A protein and the small-molecule ligand that binds it are described below.
Small molecule (SMILES): CC(=O)N[C@H]1[C@H]([C@H](O)[C@H](O)CO)O[C@@](OC[C@H]2O[C@@H](O[C@H]3[C@H](O)[C@@H](O)[C@H](O)O[C@@H]3CO)[C@H](O)[C@@H](O)[C@H]2O)(C(=O)O)C[C@@H]1O

Sequence of chain 24.A:
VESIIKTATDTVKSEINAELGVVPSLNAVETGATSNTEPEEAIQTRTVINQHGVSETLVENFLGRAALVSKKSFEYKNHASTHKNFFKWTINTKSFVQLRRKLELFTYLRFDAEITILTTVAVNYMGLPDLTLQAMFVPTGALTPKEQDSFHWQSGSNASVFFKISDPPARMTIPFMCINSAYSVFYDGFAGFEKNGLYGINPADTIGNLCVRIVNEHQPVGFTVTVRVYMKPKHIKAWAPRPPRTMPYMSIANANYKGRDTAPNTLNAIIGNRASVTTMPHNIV

Binding-site contacts:
Ligand atom C4 contacts residue ASP91 of chain 24.C at 3.2 Å.
Ligand atom C11 contacts residue PRO231 of chain 24.C at 3.7 Å (hydrophobic).
Ligand atom C5 contacts residue ASN275 of chain 24.A at 3.6 Å.
Ligand atom C3 contacts residue PRO274 of chain 24.A at 4.1 Å (hydrophobic).
Ligand atom C4 contacts residue ASN275 of chain 24.A at 3.8 Å.
Ligand atom O1B contacts residue ARG104 of chain 24.C at 2.8 Å (salt-bridge).
Ligand atom O3 contacts residue PRO274 of chain 24.A at 3.8 Å.
Ligand atom C3 contacts residue ARG104 of chain 24.C at 3.8 Å.
Ligand atom O7 contacts residue ARG270 of chain 24.A at 3.8 Å.
Ligand atom O6 contacts residue PRO274 of chain 24.A at 3.7 Å.
Ligand atom O4 contacts residue ASN275 of chain 24.A at 3.0 Å (h-bond).
Ligand atom C4 contacts residue ARG104 of chain 24.C at 3.9 Å.
Ligand atom C3 contacts residue ARG95 of chain 24.C at 3.9 Å.
Ligand atom O4 contacts residue PRO231 of chain 24.C at 3.8 Å.
Ligand atom N5 contacts residue ASP232 of chain 24.C at 4.1 Å.
Ligand atom C11 contacts residue ASP232 of chain 24.C at 3.8 Å.
Ligand atom O10 contacts residue ARG270 of chain 24.A at 3.3 Å.
Ligand atom C10 contacts residue PRO231 of chain 24.C at 3.8 Å (hydrophobic).
Ligand atom C4 contacts residue PRO231 of chain 24.C at 3.5 Å (hydrophobic).
Ligand atom C11 contacts residue GLY234 of chain 24.C at 3.8 Å.
Ligand atom C3 contacts residue PRO274 of chain 24.A at 3.8 Å (hydrophobic).
Ligand atom C3 contacts residue ASP232 of chain 24.C at 4.0 Å.
Ligand atom C5 contacts residue PRO274 of chain 24.A at 4.0 Å (hydrophobic).
Ligand atom O6 contacts residue ASP91 of chain 24.C at 3.1 Å.
Ligand atom C1 contacts residue ARG104 of chain 24.C at 3.6 Å.
Ligand atom C11 contacts residue ILE233 of chain 24.C at 3.8 Å (hydrophobic).
Ligand atom C4 contacts residue ASP232 of chain 24.C at 3.5 Å.
Ligand atom O7 contacts residue PRO274 of chain 24.A at 3.4 Å.
Ligand atom O4 contacts residue ASP232 of chain 24.C at 2.7 Å (salt-bridge).
Ligand atom C4 contacts residue PRO274 of chain 24.A at 4.0 Å (hydrophobic).
Ligand atom N5 contacts residue ASN275 of chain 24.A at 3.6 Å (h-bond).
Ligand atom O10 contacts residue ASN275 of chain 24.A at 2.9 Å (h-bond).
Ligand atom C10 contacts residue ASN275 of chain 24.A at 3.3 Å.
Ligand atom C6 contacts residue ASP91 of chain 24.C at 3.8 Å.
Ligand atom N5 contacts residue PRO231 of chain 24.C at 2.9 Å (h-bond).
Ligand atom C5 contacts residue PRO231 of chain 24.C at 3.7 Å (hydrophobic).
Ligand atom O3 contacts residue ASP91 of chain 24.C at 4.0 Å.
Ligand atom O3 contacts residue GLY282 of chain 24.A at 3.4 Å.
Ligand atom O4 contacts residue ASP91 of chain 24.C at 2.7 Å (salt-bridge).
Ligand atom O4 contacts residue ARG95 of chain 24.C at 3.6 Å (salt-bridge).

Sequence of chain 24.C:
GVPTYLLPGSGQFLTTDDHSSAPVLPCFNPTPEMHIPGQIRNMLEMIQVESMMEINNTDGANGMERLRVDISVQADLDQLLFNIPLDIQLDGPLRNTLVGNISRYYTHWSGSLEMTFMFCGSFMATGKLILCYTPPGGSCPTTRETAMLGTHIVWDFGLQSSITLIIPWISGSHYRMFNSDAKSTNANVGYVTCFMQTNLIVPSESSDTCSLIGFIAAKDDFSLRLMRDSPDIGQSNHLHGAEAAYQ